This small molecule binds to this protein.
Small molecule (SMILES): CC(=O)N[C@@H]1[C@@H](O)[C@H](O)[C@@H](CO)O[C@H]1O

Sequence of chain 1.B:
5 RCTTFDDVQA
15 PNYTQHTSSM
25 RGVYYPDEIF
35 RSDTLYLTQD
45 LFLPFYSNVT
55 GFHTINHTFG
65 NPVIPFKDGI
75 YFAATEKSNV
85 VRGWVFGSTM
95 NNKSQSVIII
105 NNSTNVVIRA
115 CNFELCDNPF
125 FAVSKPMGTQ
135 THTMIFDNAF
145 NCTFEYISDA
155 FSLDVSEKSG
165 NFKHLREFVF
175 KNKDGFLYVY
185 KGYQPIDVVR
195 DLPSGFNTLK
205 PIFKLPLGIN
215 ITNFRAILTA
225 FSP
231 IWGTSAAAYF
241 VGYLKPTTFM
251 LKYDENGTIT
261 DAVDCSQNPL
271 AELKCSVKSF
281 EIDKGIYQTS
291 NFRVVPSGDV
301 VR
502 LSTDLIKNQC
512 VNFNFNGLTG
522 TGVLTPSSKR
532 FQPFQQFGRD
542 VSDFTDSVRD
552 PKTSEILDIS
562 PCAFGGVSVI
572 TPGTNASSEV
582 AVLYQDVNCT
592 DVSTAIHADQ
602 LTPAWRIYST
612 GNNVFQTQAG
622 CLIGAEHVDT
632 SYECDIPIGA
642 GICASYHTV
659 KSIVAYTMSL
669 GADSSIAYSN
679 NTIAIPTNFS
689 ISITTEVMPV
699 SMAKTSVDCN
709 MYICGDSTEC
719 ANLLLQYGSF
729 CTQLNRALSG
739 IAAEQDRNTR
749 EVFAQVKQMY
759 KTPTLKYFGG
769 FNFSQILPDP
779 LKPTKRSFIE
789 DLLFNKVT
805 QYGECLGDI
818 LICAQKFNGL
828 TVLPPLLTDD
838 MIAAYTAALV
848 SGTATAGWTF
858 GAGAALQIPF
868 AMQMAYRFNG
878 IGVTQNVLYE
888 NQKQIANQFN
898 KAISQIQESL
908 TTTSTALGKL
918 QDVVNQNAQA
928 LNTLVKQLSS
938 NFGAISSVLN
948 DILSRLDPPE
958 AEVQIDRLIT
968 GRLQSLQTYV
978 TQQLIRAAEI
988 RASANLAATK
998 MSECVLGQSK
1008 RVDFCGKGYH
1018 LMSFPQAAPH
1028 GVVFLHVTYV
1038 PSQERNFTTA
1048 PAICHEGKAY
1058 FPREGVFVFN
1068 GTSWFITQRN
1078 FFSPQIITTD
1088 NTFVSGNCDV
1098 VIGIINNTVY

Binding-site contacts:
Ligand atom C3 contacts residue ASN52 of chain 1.B at 3.8 Å.
Ligand atom C1 contacts residue ASN52 of chain 1.B at 1.4 Å.
Ligand atom C7 contacts residue ASN52 of chain 1.B at 3.7 Å.
Ligand atom C2 contacts residue ASN52 of chain 1.B at 2.5 Å.
Ligand atom C4 contacts residue ASN52 of chain 1.B at 4.2 Å.
Ligand atom O6 contacts residue ASN52 of chain 1.B at 4.4 Å.
Ligand atom C5 contacts residue ASN52 of chain 1.B at 3.6 Å.
Ligand atom N2 contacts residue ASN52 of chain 1.B at 3.0 Å (h-bond).
Ligand atom C8 contacts residue TYR50 of chain 1.B at 4.4 Å (hydrophobic).
Ligand atom O6 contacts residue GLN19 of chain 1.B at 3.8 Å.
Ligand atom O7 contacts residue ASN52 of chain 1.B at 4.0 Å.
Ligand atom O5 contacts residue ASN52 of chain 1.B at 2.3 Å (h-bond).